Sequence of chain 1.A:
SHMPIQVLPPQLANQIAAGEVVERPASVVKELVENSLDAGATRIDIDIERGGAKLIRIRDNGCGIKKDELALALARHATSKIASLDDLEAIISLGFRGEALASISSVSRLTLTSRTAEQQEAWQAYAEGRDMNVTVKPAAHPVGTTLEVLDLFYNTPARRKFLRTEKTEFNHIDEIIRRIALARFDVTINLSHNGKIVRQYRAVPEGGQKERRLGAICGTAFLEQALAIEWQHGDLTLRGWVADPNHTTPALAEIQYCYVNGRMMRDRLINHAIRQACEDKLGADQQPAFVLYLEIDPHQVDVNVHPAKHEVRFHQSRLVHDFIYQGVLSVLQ

Sequence of chain 2.A:
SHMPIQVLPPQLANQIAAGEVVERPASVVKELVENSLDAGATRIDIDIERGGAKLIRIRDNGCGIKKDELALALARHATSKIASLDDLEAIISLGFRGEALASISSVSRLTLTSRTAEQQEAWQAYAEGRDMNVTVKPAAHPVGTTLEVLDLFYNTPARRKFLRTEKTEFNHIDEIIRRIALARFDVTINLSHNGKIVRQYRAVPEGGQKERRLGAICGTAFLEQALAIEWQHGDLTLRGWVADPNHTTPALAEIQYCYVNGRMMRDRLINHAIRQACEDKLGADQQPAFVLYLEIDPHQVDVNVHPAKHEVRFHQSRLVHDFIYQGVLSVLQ

Binding-site contacts:
Ligand atom O3G contacts residue ARG97 of chain 1.A at 2.9 Å (salt-bridge).
Ligand atom PG contacts residue GLY98 of chain 1.A at 3.5 Å.
Ligand atom O3G contacts residue GLY95 of chain 1.A at 3.5 Å.
Ligand atom O1G contacts residue ALA100 of chain 1.A at 2.9 Å (h-bond).
Ligand atom O2A contacts residue ALA100 of chain 1.A at 3.5 Å (h-bond).
Ligand atom O1A contacts residue ALA100 of chain 1.A at 3.2 Å.
Ligand atom N3B contacts residue MG1 of chain 1.B at 3.5 Å.
Ligand atom O3' contacts residue SER80 of chain 1.A at 3.1 Å (h-bond).
Ligand atom O1G contacts residue GLU99 of chain 1.A at 2.8 Å (salt-bridge).
Ligand atom O1A contacts residue ASN35 of chain 1.A at 3.0 Å (h-bond).
Ligand atom N3B contacts residue ARG97 of chain 1.A at 3.4 Å (salt-bridge).
Ligand atom O2' contacts residue ILE5 of chain 2.A at 3.4 Å.
Ligand atom C2 contacts residue ALA39 of chain 1.A at 3.4 Å (hydrophobic).
Ligand atom O2G contacts residue LYS309 of chain 1.A at 3.3 Å (salt-bridge).
Ligand atom O2G contacts residue MG1 of chain 1.B at 2.4 Å.
Ligand atom O2' contacts residue SER80 of chain 1.A at 2.6 Å (h-bond).
Ligand atom O3' contacts residue THR79 of chain 1.A at 3.4 Å (h-bond).
Ligand atom N3B contacts residue GLY98 of chain 1.A at 3.0 Å (h-bond).
Ligand atom O1A contacts residue MG1 of chain 1.B at 2.4 Å.
Ligand atom N3B contacts residue PHE96 of chain 1.A at 3.1 Å (h-bond).
Ligand atom O3A contacts residue GLY98 of chain 1.A at 3.5 Å.
Ligand atom PB contacts residue MG1 of chain 1.B at 3.2 Å.
Ligand atom O1B contacts residue THR79 of chain 1.A at 2.5 Å (h-bond).
Ligand atom PG contacts residue MG1 of chain 1.B at 3.4 Å.
Ligand atom N7 contacts residue ASN35 of chain 1.A at 3.3 Å.
Ligand atom N6 contacts residue ASP60 of chain 1.A at 2.9 Å (salt-bridge).
Ligand atom O2B contacts residue LYS81 of chain 1.A at 2.7 Å (salt-bridge).
Ligand atom C8 contacts residue ASN35 of chain 1.A at 3.5 Å.
Ligand atom O3A contacts residue MG1 of chain 1.B at 3.5 Å.
Ligand atom O2B contacts residue MG1 of chain 1.B at 2.4 Å.
Ligand atom O2B contacts residue ASN35 of chain 1.A at 3.1 Å (h-bond).
Ligand atom O3G contacts residue PHE96 of chain 1.A at 2.9 Å (h-bond).
Ligand atom O2A contacts residue LEU101 of chain 1.A at 2.9 Å (h-bond).
Ligand atom O1G contacts residue GLY98 of chain 1.A at 3.2 Å (h-bond).
Ligand atom PA contacts residue MG1 of chain 1.B at 3.4 Å.
Ligand atom PG contacts residue ARG97 of chain 1.A at 3.6 Å.
Ligand atom N1 contacts residue ALA39 of chain 1.A at 3.2 Å.
Ligand atom N1 contacts residue THR145 of chain 1.A at 3.5 Å (h-bond).
Ligand atom N3 contacts residue ILE65 of chain 1.A at 3.3 Å.
Ligand atom O3G contacts residue LYS309 of chain 1.A at 2.6 Å (salt-bridge).

A protein and the small-molecule ligand that binds it are described below.
Small molecule (SMILES): Nc1ncnc2c1ncn2[C@@H]1O[C@H](CO[P](=O)(O)O[P](=O)(O)NP(=O)(O)O)[C@@H](O)[C@H]1O